Binding-site contacts:
Ligand atom C11 contacts residue P8U1 of chain 1.E at 0.2 Å.
Ligand atom O1 contacts residue P8U1 of chain 1.E at 0.6 Å (h-bond).
Ligand atom O3 contacts residue CYS149 of chain 1.B at 2.6 Å (h-bond).
Ligand atom N1 contacts residue GLN193 of chain 1.B at 2.6 Å (h-bond).
Ligand atom C15 contacts residue P8U1 of chain 1.E at 0.5 Å.
Ligand atom C5 contacts residue P8U1 of chain 1.E at 0.1 Å.
Ligand atom C10 contacts residue P8U1 of chain 1.E at 0.2 Å.
Ligand atom C13 contacts residue P8U1 of chain 1.E at 0.2 Å.
Ligand atom N1 contacts residue P8U1 of chain 1.E at 0.3 Å (h-bond).
Ligand atom C14 contacts residue P8U1 of chain 1.E at 0.2 Å.
Ligand atom O3 contacts residue P8U1 of chain 1.E at 1.2 Å.
Ligand atom C8 contacts residue P8U1 of chain 1.E at 0.2 Å.
Ligand atom C16 contacts residue P8U1 of chain 1.E at 0.3 Å.
Ligand atom N2 contacts residue P8U1 of chain 1.E at 0.2 Å (h-bond).
Ligand atom O2 contacts residue P8U1 of chain 1.E at 0.4 Å (h-bond).
Ligand atom O4 contacts residue P8U1 of chain 1.E at 0.6 Å (h-bond).
Ligand atom O2 contacts residue HIS167 of chain 1.B at 2.8 Å (h-bond).
Ligand atom O1 contacts residue GLU170 of chain 1.B at 3.0 Å (salt-bridge).
Ligand atom C3 contacts residue P8U1 of chain 1.E at 0.2 Å.
Ligand atom C19 contacts residue P8U1 of chain 1.E at 0.3 Å.
Ligand atom O3 contacts residue HIS45 of chain 1.B at 3.0 Å (h-bond).
Ligand atom N3 contacts residue P8U1 of chain 1.E at 0.2 Å (h-bond).
Ligand atom N2 contacts residue HIS168 of chain 1.B at 3.0 Å (h-bond).
Ligand atom C14 contacts residue CYS149 of chain 1.B at 1.8 Å (hydrophobic).
Ligand atom C6 contacts residue P8U1 of chain 1.E at 0.1 Å.
Ligand atom C18 contacts residue P8U1 of chain 1.E at 0.2 Å.
Ligand atom O5 contacts residue P8U1 of chain 1.E at 0.9 Å (h-bond).
Ligand atom N2 contacts residue CYS149 of chain 1.B at 3.0 Å (h-bond).
Ligand atom C1 contacts residue P8U1 of chain 1.E at 0.5 Å.
Ligand atom C4 contacts residue P8U1 of chain 1.E at 0.1 Å.
Ligand atom C9 contacts residue P8U1 of chain 1.E at 0.2 Å.
Ligand atom C16 contacts residue GLU170 of chain 1.B at 3.1 Å.
Ligand atom N3 contacts residue GLU170 of chain 1.B at 3.0 Å (salt-bridge).
Ligand atom C2 contacts residue P8U1 of chain 1.E at 0.2 Å.
Ligand atom C17 contacts residue P8U1 of chain 1.E at 0.1 Å.
Ligand atom O1 contacts residue MET169 of chain 1.B at 3.2 Å.
Ligand atom C7 contacts residue P8U1 of chain 1.E at 0.3 Å.
Ligand atom C12 contacts residue P8U1 of chain 1.E at 0.1 Å.
Ligand atom C8 contacts residue CYS149 of chain 1.B at 2.8 Å (hydrophobic).
Ligand atom N3 contacts residue PHE144 of chain 1.B at 3.2 Å (h-bond).

Sequence of chain 1.B:
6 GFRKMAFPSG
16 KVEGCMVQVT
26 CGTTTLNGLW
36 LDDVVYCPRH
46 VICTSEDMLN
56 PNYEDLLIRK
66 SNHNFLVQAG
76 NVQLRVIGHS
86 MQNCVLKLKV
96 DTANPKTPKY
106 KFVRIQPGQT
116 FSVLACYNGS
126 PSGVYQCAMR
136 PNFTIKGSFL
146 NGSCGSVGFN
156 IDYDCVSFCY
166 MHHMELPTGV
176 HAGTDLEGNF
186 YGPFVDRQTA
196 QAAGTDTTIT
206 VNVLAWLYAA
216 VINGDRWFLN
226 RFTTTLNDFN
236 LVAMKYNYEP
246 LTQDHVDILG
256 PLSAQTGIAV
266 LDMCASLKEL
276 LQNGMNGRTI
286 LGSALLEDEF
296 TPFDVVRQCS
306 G

A protein and the small-molecule ligand that binds it are described below.
Small molecule (SMILES): CC(C)C[C@H](NC(=O)OC[C@H]1C[C@@H]1C1CCCCC1)C(=O)N[C@@H](C[C@@H]1CCNC1=O)[C@H](O)[S+](=O)(O)O